Sequence of chain 1.A:
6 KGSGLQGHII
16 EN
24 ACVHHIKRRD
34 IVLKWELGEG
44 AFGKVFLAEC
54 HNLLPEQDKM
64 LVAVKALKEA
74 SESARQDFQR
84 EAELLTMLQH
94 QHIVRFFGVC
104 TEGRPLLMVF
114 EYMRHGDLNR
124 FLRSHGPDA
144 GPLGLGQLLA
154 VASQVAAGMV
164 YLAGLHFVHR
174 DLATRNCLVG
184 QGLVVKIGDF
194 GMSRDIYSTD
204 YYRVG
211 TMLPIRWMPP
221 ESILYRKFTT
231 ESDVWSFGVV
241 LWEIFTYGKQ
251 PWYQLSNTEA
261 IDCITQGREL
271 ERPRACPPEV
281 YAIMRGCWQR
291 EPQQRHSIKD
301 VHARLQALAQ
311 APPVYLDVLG

The protein below binds the small molecule below.
Small molecule (SMILES): O=c1[nH]cnc2scc(-c3ccc(F)cc3)c12

Binding-site contacts:
Ligand atom C9 contacts residue PHE49 of chain 1.A at 4.1 Å (hydrophobic).
Ligand atom C5 contacts residue GLU39 of chain 1.A at 4.2 Å.
Ligand atom C11 contacts residue GLU39 of chain 1.A at 3.5 Å.
Ligand atom F contacts residue LYS37 of chain 1.A at 4.1 Å.
Ligand atom C9 contacts residue LYS37 of chain 1.A at 4.1 Å.
Ligand atom F contacts residue LEU36 of chain 1.A at 3.2 Å.
Ligand atom C8 contacts residue TRP38 of chain 1.A at 3.9 Å (hydrophobic).
Ligand atom S contacts residue TRP38 of chain 1.A at 4.1 Å.
Ligand atom N1 contacts residue TRP38 of chain 1.A at 3.6 Å.
Ligand atom C9 contacts residue TRP38 of chain 1.A at 3.7 Å (hydrophobic).
Ligand atom C contacts residue TRP38 of chain 1.A at 3.7 Å (hydrophobic).
Ligand atom C6 contacts residue TRP38 of chain 1.A at 3.6 Å (hydrophobic).
Ligand atom C5 contacts residue TRP38 of chain 1.A at 3.9 Å (hydrophobic).
Ligand atom O contacts residue TRP38 of chain 1.A at 3.5 Å.
Ligand atom C4 contacts residue TRP38 of chain 1.A at 3.4 Å (hydrophobic).
Ligand atom C11 contacts residue TRP38 of chain 1.A at 3.7 Å (hydrophobic).
Ligand atom O contacts residue GLU39 of chain 1.A at 2.8 Å (salt-bridge).
Ligand atom C9 contacts residue LEU36 of chain 1.A at 4.4 Å (hydrophobic).
Ligand atom F contacts residue TRP38 of chain 1.A at 4.0 Å.
Ligand atom C10 contacts residue LEU36 of chain 1.A at 4.1 Å (hydrophobic).
Ligand atom C5 contacts residue LYS37 of chain 1.A at 4.4 Å.
Ligand atom C10 contacts residue LYS37 of chain 1.A at 3.4 Å.
Ligand atom C3 contacts residue TRP38 of chain 1.A at 3.6 Å (hydrophobic).
Ligand atom F contacts residue PHE49 of chain 1.A at 3.4 Å.
Ligand atom C10 contacts residue TRP38 of chain 1.A at 3.5 Å (hydrophobic).
Ligand atom C8 contacts residue GLU39 of chain 1.A at 3.5 Å.
Ligand atom N contacts residue TRP38 of chain 1.A at 3.8 Å.
Ligand atom C11 contacts residue PHE49 of chain 1.A at 3.8 Å (hydrophobic).
Ligand atom C7 contacts residue TRP38 of chain 1.A at 3.7 Å (hydrophobic).
Ligand atom C9 contacts residue GLU39 of chain 1.A at 4.2 Å.
Ligand atom C1 contacts residue TRP38 of chain 1.A at 3.8 Å (hydrophobic).
Ligand atom C4 contacts residue GLU39 of chain 1.A at 4.1 Å.
Ligand atom C2 contacts residue TRP38 of chain 1.A at 3.9 Å (hydrophobic).
Ligand atom C7 contacts residue LYS37 of chain 1.A at 3.4 Å.